Sequence of chain 1.B:
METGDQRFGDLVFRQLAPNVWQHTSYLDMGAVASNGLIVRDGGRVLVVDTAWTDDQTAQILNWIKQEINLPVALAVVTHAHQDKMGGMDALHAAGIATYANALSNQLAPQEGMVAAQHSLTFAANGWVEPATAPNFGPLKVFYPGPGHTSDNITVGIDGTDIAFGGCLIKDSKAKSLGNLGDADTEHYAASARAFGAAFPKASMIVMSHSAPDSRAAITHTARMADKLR

Binding-site contacts:
Ligand atom C13 contacts residue GLN97 of chain 1.B at 3.5 Å.
Ligand atom N15 contacts residue MET41 of chain 1.B at 3.1 Å.
Ligand atom S10 contacts residue GLN97 of chain 1.B at 4.1 Å.
Ligand atom B06 contacts residue HIS96 of chain 1.B at 3.7 Å.
Ligand atom B06 contacts residue ASP98 of chain 1.B at 3.5 Å.
Ligand atom O08 contacts residue ASP98 of chain 1.B at 2.4 Å (salt-bridge).
Ligand atom S10 contacts residue ASP98 of chain 1.B at 3.8 Å.
Ligand atom O07 contacts residue HIS96 of chain 1.B at 3.2 Å (h-bond).
Ligand atom C13 contacts residue LEU39 of chain 1.B at 4.0 Å (hydrophobic).
Ligand atom O09 contacts residue HIS224 of chain 1.B at 3.0 Å (h-bond).
Ligand atom B06 contacts residue HIS163 of chain 1.B at 3.8 Å.
Ligand atom O09 contacts residue CYS182 of chain 1.B at 3.8 Å.
Ligand atom C01 contacts residue LEU39 of chain 1.B at 3.9 Å (hydrophobic).
Ligand atom C03 contacts residue TRP67 of chain 1.B at 3.7 Å (hydrophobic).
Ligand atom C11 contacts residue TRP67 of chain 1.B at 3.7 Å (hydrophobic).
Ligand atom O09 contacts residue ZN1 of chain 1.H at 3.8 Å.
Ligand atom C14 contacts residue LEU39 of chain 1.B at 3.7 Å (hydrophobic).
Ligand atom S10 contacts residue HIS96 of chain 1.B at 4.0 Å.
Ligand atom C05 contacts residue ZN1 of chain 1.I at 4.1 Å.
Ligand atom C05 contacts residue ASP98 of chain 1.B at 3.8 Å.
Ligand atom O08 contacts residue HIS96 of chain 1.B at 3.1 Å (h-bond).
Ligand atom O08 contacts residue CYS182 of chain 1.B at 3.9 Å.
Ligand atom O07 contacts residue ASN194 of chain 1.B at 3.1 Å (h-bond).
Ligand atom O08 contacts residue ZN1 of chain 1.I at 3.1 Å.
Ligand atom O08 contacts residue ZN1 of chain 1.H at 2.0 Å.
Ligand atom O07 contacts residue ZN1 of chain 1.H at 2.6 Å.
Ligand atom B06 contacts residue ZN1 of chain 1.H at 2.8 Å.
Ligand atom C12 contacts residue TRP67 of chain 1.B at 4.0 Å (hydrophobic).
Ligand atom O09 contacts residue HIS163 of chain 1.B at 4.0 Å.
Ligand atom C14 contacts residue MET41 of chain 1.B at 3.6 Å (hydrophobic).
Ligand atom O09 contacts residue ZN1 of chain 1.I at 1.9 Å.
Ligand atom C01 contacts residue MET41 of chain 1.B at 4.1 Å (hydrophobic).
Ligand atom C02 contacts residue MET41 of chain 1.B at 3.6 Å (hydrophobic).
Ligand atom O07 contacts residue HIS163 of chain 1.B at 2.9 Å.
Ligand atom O08 contacts residue HIS163 of chain 1.B at 3.6 Å.
Ligand atom B06 contacts residue ZN1 of chain 1.I at 3.0 Å.
Ligand atom O09 contacts residue ASP98 of chain 1.B at 3.1 Å (salt-bridge).
Ligand atom C12 contacts residue GLN97 of chain 1.B at 3.5 Å.
Ligand atom C02 contacts residue TRP67 of chain 1.B at 3.9 Å (hydrophobic).
Ligand atom O08 contacts residue HIS94 of chain 1.B at 3.1 Å (h-bond).

A small-molecule ligand and the protein it binds are described below.
Small molecule (SMILES): NCc1ccc2sc([B-](O)(O)O)cc2c1